Sequence of chain 1.E:
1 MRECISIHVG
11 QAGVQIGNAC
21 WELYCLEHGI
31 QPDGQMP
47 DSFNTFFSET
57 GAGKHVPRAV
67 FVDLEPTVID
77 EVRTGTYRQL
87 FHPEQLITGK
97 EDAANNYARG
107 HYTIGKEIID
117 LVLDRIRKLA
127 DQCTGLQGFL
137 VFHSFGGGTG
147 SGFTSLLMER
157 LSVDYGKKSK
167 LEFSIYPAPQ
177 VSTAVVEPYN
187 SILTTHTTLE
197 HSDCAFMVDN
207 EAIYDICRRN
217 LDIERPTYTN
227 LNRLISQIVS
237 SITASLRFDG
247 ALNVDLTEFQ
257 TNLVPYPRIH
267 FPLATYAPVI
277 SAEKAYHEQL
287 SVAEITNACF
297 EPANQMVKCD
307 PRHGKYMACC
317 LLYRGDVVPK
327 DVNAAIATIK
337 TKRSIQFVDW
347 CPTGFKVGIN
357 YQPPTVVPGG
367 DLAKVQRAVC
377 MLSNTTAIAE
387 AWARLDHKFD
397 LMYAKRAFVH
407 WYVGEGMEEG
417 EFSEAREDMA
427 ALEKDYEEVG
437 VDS

A small-molecule ligand and the protein it binds are described below.
Small molecule (SMILES): Nc1nc2c(ncn2[C@@H]2O[C@H](CO[P](=O)(O)O[P](=O)(O)OP(O)(O)=S)[C@@H](O)[C@H]2O)c(=O)[nH]1

Sequence of chain 1.F:
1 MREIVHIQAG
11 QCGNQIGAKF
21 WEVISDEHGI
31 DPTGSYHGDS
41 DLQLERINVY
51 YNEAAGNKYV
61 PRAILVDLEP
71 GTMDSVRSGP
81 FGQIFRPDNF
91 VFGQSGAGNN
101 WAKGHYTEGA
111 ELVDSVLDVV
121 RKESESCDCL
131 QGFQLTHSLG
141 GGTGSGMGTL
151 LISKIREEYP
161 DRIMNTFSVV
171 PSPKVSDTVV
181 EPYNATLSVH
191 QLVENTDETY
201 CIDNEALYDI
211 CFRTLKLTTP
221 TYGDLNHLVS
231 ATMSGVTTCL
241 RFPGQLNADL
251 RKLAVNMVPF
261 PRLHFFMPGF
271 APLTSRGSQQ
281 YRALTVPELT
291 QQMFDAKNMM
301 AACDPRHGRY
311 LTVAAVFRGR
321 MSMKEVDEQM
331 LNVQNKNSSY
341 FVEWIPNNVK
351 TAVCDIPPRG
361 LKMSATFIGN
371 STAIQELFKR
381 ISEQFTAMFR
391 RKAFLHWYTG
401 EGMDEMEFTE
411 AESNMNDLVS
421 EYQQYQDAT

Binding-site contacts:
Ligand atom O5' contacts residue SER138 of chain 1.F at 3.5 Å (h-bond).
Ligand atom O2B contacts residue GLY144 of chain 1.F at 3.2 Å (h-bond).
Ligand atom C2 contacts residue ASN204 of chain 1.F at 3.7 Å.
Ligand atom O1B contacts residue GLY10 of chain 1.F at 3.3 Å.
Ligand atom O2' contacts residue TYR222 of chain 1.F at 2.9 Å (h-bond).
Ligand atom O4' contacts residue SER138 of chain 1.F at 2.9 Å (h-bond).
Ligand atom C4' contacts residue SER138 of chain 1.F at 3.7 Å.
Ligand atom C3' contacts residue ASP177 of chain 1.F at 3.5 Å.
Ligand atom O2B contacts residue GLY142 of chain 1.F at 3.2 Å (h-bond).
Ligand atom O6 contacts residue GLN15 of chain 1.F at 2.8 Å (h-bond).
Ligand atom O2G contacts residue GLU69 of chain 1.F at 3.0 Å (salt-bridge).
Ligand atom N2 contacts residue ASN204 of chain 1.F at 3.0 Å (h-bond).
Ligand atom C8 contacts residue CYS12 of chain 1.F at 3.7 Å (hydrophobic).
Ligand atom C5 contacts residue CYS12 of chain 1.F at 3.8 Å (hydrophobic).
Ligand atom C2 contacts residue ASN226 of chain 1.F at 3.6 Å.
Ligand atom S1G contacts residue GLU254 of chain 1.E at 3.3 Å (salt-bridge).
Ligand atom O6 contacts residue ASN226 of chain 1.F at 3.4 Å (h-bond).
Ligand atom O2B contacts residue GLY141 of chain 1.F at 3.5 Å.
Ligand atom N9 contacts residue CYS12 of chain 1.F at 3.8 Å.
Ligand atom O2' contacts residue ASP177 of chain 1.F at 3.3 Å (salt-bridge).
Ligand atom S1G contacts residue ASN99 of chain 1.F at 3.7 Å.
Ligand atom C6 contacts residue ASN226 of chain 1.F at 3.6 Å.
Ligand atom O3G contacts residue ASN99 of chain 1.F at 3.7 Å.
Ligand atom O1B contacts residue THR143 of chain 1.F at 3.3 Å.
Ligand atom O2G contacts residue THR143 of chain 1.F at 3.3 Å.
Ligand atom PB contacts residue THR143 of chain 1.F at 3.8 Å.
Ligand atom N2 contacts residue ASN226 of chain 1.F at 3.5 Å (h-bond).
Ligand atom O3' contacts residue ASP177 of chain 1.F at 3.3 Å.
Ligand atom N1 contacts residue ASN226 of chain 1.F at 2.8 Å (h-bond).
Ligand atom C2' contacts residue TYR222 of chain 1.F at 3.6 Å (hydrophobic).
Ligand atom O2B contacts residue THR143 of chain 1.F at 3.1 Å (h-bond).
Ligand atom O2A contacts residue CYS12 of chain 1.F at 2.7 Å (h-bond).
Ligand atom O3G contacts residue THR143 of chain 1.F at 3.2 Å (h-bond).
Ligand atom O1B contacts residue GLN11 of chain 1.F at 2.9 Å (h-bond).
Ligand atom O2A contacts residue GLN11 of chain 1.F at 3.1 Å.
Ligand atom N7 contacts residue CYS12 of chain 1.F at 3.7 Å.
Ligand atom N3 contacts residue ASN204 of chain 1.F at 3.2 Å (h-bond).
Ligand atom O3G contacts residue GLY142 of chain 1.F at 2.6 Å (h-bond).
Ligand atom O2' contacts residue ASN204 of chain 1.F at 3.4 Å (h-bond).
Ligand atom O3G contacts residue GLY141 of chain 1.F at 3.7 Å.